Sequence of chain 1.UA:
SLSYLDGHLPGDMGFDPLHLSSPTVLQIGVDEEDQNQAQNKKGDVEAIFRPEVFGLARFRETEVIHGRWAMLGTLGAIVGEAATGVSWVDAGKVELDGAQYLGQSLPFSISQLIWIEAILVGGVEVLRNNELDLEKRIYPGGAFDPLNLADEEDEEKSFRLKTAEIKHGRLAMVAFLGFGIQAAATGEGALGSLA

Sequence of chain 1.I:
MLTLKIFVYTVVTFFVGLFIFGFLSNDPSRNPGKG

This small molecule binds to this protein.
Small molecule (SMILES): CC(C)[C@@H](C)/C=C/[C@@H](C)[C@H]1CC[C@H]2C3=CC=C4C[C@@H](O)CC[C@]4(C)[C@H]3CC[C@]12C

Sequence of chain 1.Q:
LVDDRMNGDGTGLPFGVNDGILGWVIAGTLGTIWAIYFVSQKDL

Binding-site contacts:
Ligand atom C17 contacts residue SER106 of chain 1.UA at 4.2 Å.
Ligand atom C27 contacts residue PHE109 of chain 1.UA at 3.6 Å (hydrophobic).
Ligand atom C11 contacts residue GLN105 of chain 1.UA at 3.6 Å.
Ligand atom C21 contacts residue ILE21 of chain 1.Q at 4.3 Å (hydrophobic).
Ligand atom C1 contacts residue SER106 of chain 1.UA at 4.4 Å.
Ligand atom C21 contacts residue ILE6 of chain 1.I at 3.8 Å (hydrophobic).
Ligand atom C27 contacts residue LEU107 of chain 1.UA at 3.6 Å (hydrophobic).
Ligand atom C27 contacts residue PRO108 of chain 1.UA at 4.0 Å (hydrophobic).
Ligand atom C20 contacts residue PRO108 of chain 1.UA at 3.6 Å (hydrophobic).
Ligand atom C6 contacts residue LEU2 of chain 1.I at 3.8 Å (hydrophobic).
Ligand atom C21 contacts residue PRO108 of chain 1.UA at 3.8 Å (hydrophobic).
Ligand atom C7 contacts residue LEU2 of chain 1.I at 3.6 Å (hydrophobic).
Ligand atom C12 contacts residue SER106 of chain 1.UA at 3.2 Å.
Ligand atom C17 contacts residue GLN105 of chain 1.UA at 4.0 Å.
Ligand atom C15 contacts residue ILE6 of chain 1.I at 4.2 Å (hydrophobic).
Ligand atom C28 contacts residue LEU107 of chain 1.UA at 4.1 Å (hydrophobic).
Ligand atom C18 contacts residue PRO108 of chain 1.UA at 3.7 Å (hydrophobic).
Ligand atom C13 contacts residue SER106 of chain 1.UA at 4.0 Å.
Ligand atom C11 contacts residue SER106 of chain 1.UA at 3.9 Å.
Ligand atom C18 contacts residue SER106 of chain 1.UA at 3.9 Å.
Ligand atom C15 contacts residue ILE21 of chain 1.Q at 4.4 Å (hydrophobic).
Ligand atom C23 contacts residue PRO108 of chain 1.UA at 3.9 Å (hydrophobic).
Ligand atom C12 contacts residue GLN105 of chain 1.UA at 3.2 Å.
Ligand atom C16 contacts residue GLN105 of chain 1.UA at 4.5 Å.
Ligand atom C22 contacts residue PRO108 of chain 1.UA at 4.1 Å (hydrophobic).
Ligand atom C18 contacts residue LEU107 of chain 1.UA at 4.2 Å (hydrophobic).
Ligand atom C13 contacts residue GLN105 of chain 1.UA at 4.2 Å.
Ligand atom C16 contacts residue ILE21 of chain 1.Q at 3.7 Å (hydrophobic).